A protein and the small-molecule ligand that binds it are described below.
Small molecule (SMILES): COc1cc(-c2cncc(-c3ccc(C4CCN(C)CC4)cc3)c2C)cc(OC)c1OC

Sequence of chain 1.A:
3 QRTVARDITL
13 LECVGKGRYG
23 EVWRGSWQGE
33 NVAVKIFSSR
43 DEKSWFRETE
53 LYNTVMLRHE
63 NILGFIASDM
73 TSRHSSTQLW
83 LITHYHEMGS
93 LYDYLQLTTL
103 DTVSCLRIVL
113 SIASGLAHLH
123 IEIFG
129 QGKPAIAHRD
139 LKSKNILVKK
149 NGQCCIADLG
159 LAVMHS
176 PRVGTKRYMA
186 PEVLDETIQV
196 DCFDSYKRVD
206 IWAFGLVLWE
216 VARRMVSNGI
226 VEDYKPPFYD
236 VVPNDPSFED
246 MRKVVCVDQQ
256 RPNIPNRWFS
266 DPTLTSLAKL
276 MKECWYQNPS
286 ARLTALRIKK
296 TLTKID

Binding-site contacts:
Ligand atom C13 contacts residue LU81 of chain 1.J at 3.3 Å.
Ligand atom O02 contacts residue TRP29 of chain 1.A at 4.0 Å.
Ligand atom C14 contacts residue LU81 of chain 1.J at 3.9 Å.
Ligand atom C01 contacts residue TRP29 of chain 1.A at 3.4 Å (hydrophobic).
Ligand atom C07 contacts residue TRP29 of chain 1.A at 3.7 Å (hydrophobic).
Ligand atom C01 contacts residue ILE10 of chain 1.A at 4.1 Å (hydrophobic).
Ligand atom C09 contacts residue LU81 of chain 1.J at 3.6 Å.
Ligand atom C23 contacts residue LU81 of chain 1.J at 4.0 Å.
Ligand atom C23 contacts residue ARG4 of chain 1.A at 4.0 Å.
Ligand atom C22 contacts residue ARG4 of chain 1.A at 3.7 Å.
Ligand atom O02 contacts residue ILE10 of chain 1.A at 3.9 Å.
Ligand atom N08 contacts residue VAL6 of chain 1.A at 3.9 Å.
Ligand atom C11 contacts residue LU81 of chain 1.J at 3.6 Å.
Ligand atom N08 contacts residue TRP29 of chain 1.A at 4.0 Å.
Ligand atom C05 contacts residue VAL6 of chain 1.A at 4.0 Å (hydrophobic).
Ligand atom C12 contacts residue LU81 of chain 1.J at 3.5 Å.
Ligand atom C04 contacts residue TRP29 of chain 1.A at 4.0 Å (hydrophobic).
Ligand atom C16 contacts residue ARG4 of chain 1.A at 3.3 Å.
Ligand atom C10 contacts residue LU81 of chain 1.J at 3.9 Å.
Ligand atom C17 contacts residue ARG4 of chain 1.A at 3.6 Å.
Ligand atom C16 contacts residue LU81 of chain 1.J at 4.0 Å.
Ligand atom C22 contacts residue EDO1 of chain 1.N at 3.8 Å.
Ligand atom C04 contacts residue ALA7 of chain 1.A at 3.7 Å (hydrophobic).
Ligand atom O31 contacts residue ARG8 of chain 1.A at 4.0 Å.
Ligand atom C21 contacts residue EDO1 of chain 1.N at 3.7 Å.
Ligand atom O28 contacts residue ARG8 of chain 1.A at 3.0 Å (salt-bridge).
Ligand atom C26 contacts residue ARG8 of chain 1.A at 4.0 Å.
Ligand atom C15 contacts residue LU81 of chain 1.J at 3.9 Å.
Ligand atom C29 contacts residue ARG8 of chain 1.A at 3.4 Å.
Ligand atom C27 contacts residue ARG8 of chain 1.A at 3.6 Å.
Ligand atom C32 contacts residue ALA69 of chain 1.A at 3.7 Å (hydrophobic).
Ligand atom C07 contacts residue ALA7 of chain 1.A at 3.3 Å (hydrophobic).
Ligand atom C30 contacts residue ARG8 of chain 1.A at 3.9 Å.
Ligand atom N08 contacts residue ALA7 of chain 1.A at 4.0 Å.
Ligand atom C32 contacts residue ASP71 of chain 1.A at 4.1 Å.
Ligand atom C05 contacts residue ALA7 of chain 1.A at 4.0 Å (hydrophobic).
Ligand atom C07 contacts residue VAL6 of chain 1.A at 3.5 Å (hydrophobic).
Ligand atom C06 contacts residue VAL6 of chain 1.A at 3.7 Å (hydrophobic).
Ligand atom C17 contacts residue EDO1 of chain 1.N at 3.6 Å.
Ligand atom C26 contacts residue VAL6 of chain 1.A at 3.5 Å (hydrophobic).